Binding-site contacts:
Ligand atom O2 contacts residue ASN187 of chain 1.B at 2.9 Å (h-bond).
Ligand atom O6 contacts residue GLU427 of chain 1.B at 2.6 Å (salt-bridge).
Ligand atom C2 contacts residue HIS143 of chain 1.B at 3.9 Å.
Ligand atom O3 contacts residue GLN42 of chain 1.B at 2.5 Å (h-bond).
Ligand atom O6 contacts residue TRP346 of chain 1.B at 3.3 Å.
Ligand atom C1 contacts residue GLU373 of chain 1.B at 3.0 Å.
Ligand atom N1 contacts residue GLU188 of chain 1.B at 2.4 Å (salt-bridge).
Ligand atom C3 contacts residue GLN42 of chain 1.B at 3.6 Å.
Ligand atom N10 contacts residue TYR317 of chain 1.B at 3.6 Å (h-bond).
Ligand atom O3 contacts residue TRP428 of chain 1.B at 3.0 Å (h-bond).
Ligand atom N10 contacts residue GLU373 of chain 1.B at 3.5 Å (salt-bridge).
Ligand atom C3 contacts residue TRP428 of chain 1.B at 3.7 Å (hydrophobic).
Ligand atom C3 contacts residue TRP420 of chain 1.B at 3.8 Å (hydrophobic).
Ligand atom C5 contacts residue TYR317 of chain 1.B at 3.7 Å (hydrophobic).
Ligand atom N1 contacts residue ASN315 of chain 1.B at 3.8 Å.
Ligand atom O4 contacts residue GLU427 of chain 1.B at 2.6 Å (salt-bridge).
Ligand atom O3 contacts residue TRP420 of chain 1.B at 3.6 Å.
Ligand atom C6 contacts residue GLU427 of chain 1.B at 3.5 Å.
Ligand atom C6 contacts residue TYR317 of chain 1.B at 3.9 Å (hydrophobic).
Ligand atom N1 contacts residue GLU373 of chain 1.B at 3.4 Å (salt-bridge).
Ligand atom C2 contacts residue GLU373 of chain 1.B at 3.3 Å.
Ligand atom O4 contacts residue TRP428 of chain 1.B at 3.5 Å (h-bond).
Ligand atom O2 contacts residue GLU373 of chain 1.B at 2.8 Å (salt-bridge).
Ligand atom C3 contacts residue GLU373 of chain 1.B at 3.8 Å.
Ligand atom C1 contacts residue GLU188 of chain 1.B at 3.6 Å.
Ligand atom C7 contacts residue TYR317 of chain 1.B at 3.3 Å (hydrophobic).
Ligand atom O4 contacts residue GLN42 of chain 1.B at 3.2 Å (h-bond).
Ligand atom O4 contacts residue TRP420 of chain 1.B at 3.2 Å (h-bond).
Ligand atom C6 contacts residue PHE436 of chain 1.B at 3.4 Å (hydrophobic).
Ligand atom O3 contacts residue HIS143 of chain 1.B at 2.8 Å (h-bond).
Ligand atom C8 contacts residue TYR317 of chain 1.B at 3.3 Å (hydrophobic).
Ligand atom C4 contacts residue TRP428 of chain 1.B at 3.5 Å (hydrophobic).
Ligand atom C4 contacts residue GLU427 of chain 1.B at 3.5 Å.
Ligand atom C7 contacts residue GLU188 of chain 1.B at 3.1 Å.
Ligand atom C7 contacts residue GLU373 of chain 1.B at 3.9 Å.
Ligand atom C2 contacts residue GLU188 of chain 1.B at 3.9 Å.
Ligand atom O6 contacts residue PHE436 of chain 1.B at 3.5 Å.
Ligand atom O2 contacts residue HIS143 of chain 1.B at 3.2 Å (h-bond).
Ligand atom C3 contacts residue HIS143 of chain 1.B at 3.8 Å.
Ligand atom O2 contacts residue GLU188 of chain 1.B at 3.7 Å.

The protein below binds the small molecule below.
Small molecule (SMILES): OC[C@@H]1[C@@H](O)[C@H](O)[C@@H](O)c2[nH]cc[n+]21

Sequence of chain 1.B:
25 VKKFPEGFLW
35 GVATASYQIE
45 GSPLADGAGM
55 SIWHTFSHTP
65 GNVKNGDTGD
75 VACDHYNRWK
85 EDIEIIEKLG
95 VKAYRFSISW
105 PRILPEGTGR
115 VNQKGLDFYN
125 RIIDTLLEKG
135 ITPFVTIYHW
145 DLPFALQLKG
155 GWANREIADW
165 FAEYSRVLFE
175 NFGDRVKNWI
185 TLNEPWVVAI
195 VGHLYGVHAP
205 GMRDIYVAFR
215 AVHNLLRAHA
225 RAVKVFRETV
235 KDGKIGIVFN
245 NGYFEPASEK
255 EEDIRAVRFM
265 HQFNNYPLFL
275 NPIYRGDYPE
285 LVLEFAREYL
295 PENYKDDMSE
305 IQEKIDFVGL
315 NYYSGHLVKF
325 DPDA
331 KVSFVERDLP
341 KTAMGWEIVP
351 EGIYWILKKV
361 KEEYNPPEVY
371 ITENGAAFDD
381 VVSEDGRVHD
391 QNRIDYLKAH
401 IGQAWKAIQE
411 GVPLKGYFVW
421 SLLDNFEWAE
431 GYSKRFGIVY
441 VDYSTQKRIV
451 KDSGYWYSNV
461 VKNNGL